Binding-site contacts:
Ligand atom C32 contacts residue ASP103 of chain 2.A at 3.5 Å.
Ligand atom C32 contacts residue HIS99 of chain 2.A at 4.0 Å.
Ligand atom F57 contacts residue LEU95 of chain 2.A at 3.5 Å.
Ligand atom C8 contacts residue GLN127 of chain 2.A at 4.0 Å.
Ligand atom N6 contacts residue ASP151 of chain 2.A at 3.7 Å.
Ligand atom C20 contacts residue ILE96 of chain 2.A at 3.8 Å (hydrophobic).
Ligand atom C33 contacts residue ASP103 of chain 2.A at 3.9 Å.
Ligand atom F58 contacts residue LEU95 of chain 2.A at 3.3 Å.
Ligand atom F58 contacts residue ILE96 of chain 2.A at 3.7 Å.
Ligand atom F57 contacts residue ASP151 of chain 2.A at 4.1 Å.
Ligand atom C13 contacts residue HIS99 of chain 2.A at 4.1 Å.
Ligand atom F58 contacts residue HIS99 of chain 2.A at 3.9 Å.
Ligand atom C18 contacts residue ASP151 of chain 2.A at 3.6 Å.
Ligand atom C3 contacts residue ASP151 of chain 2.A at 3.5 Å.
Ligand atom C17 contacts residue ILE96 of chain 2.A at 3.7 Å (hydrophobic).
Ligand atom F56 contacts residue GLN123 of chain 2.A at 3.2 Å.
Ligand atom C9 contacts residue GLN127 of chain 2.A at 3.6 Å.
Ligand atom C2 contacts residue ASP151 of chain 2.A at 4.1 Å.
Ligand atom C33 contacts residue ILE225 of chain 2.A at 4.0 Å (hydrophobic).
Ligand atom C1 contacts residue ASP151 of chain 2.A at 3.5 Å.
Ligand atom C11 contacts residue HIS99 of chain 2.A at 3.8 Å.
Ligand atom C9 contacts residue TRP153 of chain 2.A at 4.0 Å (hydrophobic).
Ligand atom C7 contacts residue HIS99 of chain 2.A at 4.1 Å.
Ligand atom C32 contacts residue ILE225 of chain 2.A at 4.1 Å (hydrophobic).
Ligand atom C12 contacts residue HIS99 of chain 2.A at 3.8 Å.
Ligand atom F57 contacts residue GLN123 of chain 2.A at 3.2 Å.
Ligand atom C18 contacts residue ILE96 of chain 2.A at 3.9 Å (hydrophobic).
Ligand atom N19 contacts residue ASP151 of chain 2.A at 3.6 Å.
Ligand atom C13 contacts residue GLN123 of chain 2.A at 3.8 Å.
Ligand atom F56 contacts residue HIS99 of chain 2.A at 3.0 Å.
Ligand atom C5 contacts residue ILE96 of chain 2.A at 3.8 Å (hydrophobic).
Ligand atom C8 contacts residue TRP153 of chain 2.A at 3.5 Å (hydrophobic).
Ligand atom F56 contacts residue LEU95 of chain 2.A at 3.8 Å.
Ligand atom N4 contacts residue ASP151 of chain 2.A at 3.4 Å.
Ligand atom C2 contacts residue HIS99 of chain 2.A at 3.9 Å.
Ligand atom C13 contacts residue LEU95 of chain 2.A at 3.8 Å (hydrophobic).
Ligand atom C11 contacts residue LYS100 of chain 2.A at 3.9 Å.
Ligand atom N4 contacts residue ILE96 of chain 2.A at 4.0 Å.
Ligand atom C5 contacts residue ASP151 of chain 2.A at 3.6 Å.
Ligand atom C17 contacts residue ASP151 of chain 2.A at 3.6 Å.

The protein below binds the small molecule below.
Small molecule (SMILES): CCc1ccc([C@H]2C[C@@H](C(F)(F)F)n3ncc(C(=O)O)c3N2)cc1

Sequence of chain 2.A:
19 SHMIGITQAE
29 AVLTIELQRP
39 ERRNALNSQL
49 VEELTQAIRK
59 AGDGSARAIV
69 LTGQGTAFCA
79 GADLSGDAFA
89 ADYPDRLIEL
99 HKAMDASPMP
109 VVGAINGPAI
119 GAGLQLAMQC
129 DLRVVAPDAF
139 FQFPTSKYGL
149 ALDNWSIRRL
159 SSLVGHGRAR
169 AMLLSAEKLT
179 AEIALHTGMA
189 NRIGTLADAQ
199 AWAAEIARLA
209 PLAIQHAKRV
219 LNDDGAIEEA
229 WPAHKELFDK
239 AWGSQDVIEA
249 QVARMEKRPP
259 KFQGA